Sequence of chain 1.A:
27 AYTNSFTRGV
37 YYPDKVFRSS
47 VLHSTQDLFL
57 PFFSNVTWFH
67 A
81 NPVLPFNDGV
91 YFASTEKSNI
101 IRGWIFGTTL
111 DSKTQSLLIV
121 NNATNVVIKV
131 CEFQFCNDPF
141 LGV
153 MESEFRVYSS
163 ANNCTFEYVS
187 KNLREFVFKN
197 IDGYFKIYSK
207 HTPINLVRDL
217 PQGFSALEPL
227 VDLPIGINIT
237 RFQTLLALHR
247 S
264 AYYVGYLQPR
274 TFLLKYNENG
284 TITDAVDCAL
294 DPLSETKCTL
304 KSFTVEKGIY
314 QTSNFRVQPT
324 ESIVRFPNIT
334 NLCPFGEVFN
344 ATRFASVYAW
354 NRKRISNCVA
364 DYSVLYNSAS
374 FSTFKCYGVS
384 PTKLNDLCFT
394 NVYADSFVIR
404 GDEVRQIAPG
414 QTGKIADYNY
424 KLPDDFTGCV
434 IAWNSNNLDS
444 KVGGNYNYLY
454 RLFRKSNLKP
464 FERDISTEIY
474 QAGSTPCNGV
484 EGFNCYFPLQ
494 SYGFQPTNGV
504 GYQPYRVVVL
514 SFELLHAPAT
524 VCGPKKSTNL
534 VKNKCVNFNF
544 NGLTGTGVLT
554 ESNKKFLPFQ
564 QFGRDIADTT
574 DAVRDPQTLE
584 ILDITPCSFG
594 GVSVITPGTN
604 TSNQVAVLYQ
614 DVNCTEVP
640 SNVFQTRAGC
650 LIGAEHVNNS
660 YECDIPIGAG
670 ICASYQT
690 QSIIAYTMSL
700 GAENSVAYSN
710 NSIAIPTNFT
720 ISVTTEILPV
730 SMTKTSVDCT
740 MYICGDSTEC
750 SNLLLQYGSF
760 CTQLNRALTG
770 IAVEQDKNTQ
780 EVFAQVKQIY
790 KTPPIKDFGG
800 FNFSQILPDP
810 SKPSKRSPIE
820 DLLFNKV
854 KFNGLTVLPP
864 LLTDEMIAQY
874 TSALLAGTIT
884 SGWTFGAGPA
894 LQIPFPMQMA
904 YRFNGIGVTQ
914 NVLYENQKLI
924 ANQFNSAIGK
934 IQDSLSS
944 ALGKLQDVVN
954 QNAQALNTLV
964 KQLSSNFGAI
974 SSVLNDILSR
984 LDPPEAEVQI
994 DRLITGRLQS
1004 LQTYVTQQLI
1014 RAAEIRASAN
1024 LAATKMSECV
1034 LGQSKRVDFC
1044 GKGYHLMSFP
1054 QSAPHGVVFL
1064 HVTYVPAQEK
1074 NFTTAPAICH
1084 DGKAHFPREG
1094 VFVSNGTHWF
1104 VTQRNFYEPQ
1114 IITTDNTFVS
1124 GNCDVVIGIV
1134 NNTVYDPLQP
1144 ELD

Binding-site contacts:
Ligand atom C1 contacts residue ASN657 of chain 1.A at 1.4 Å.
Ligand atom O5 contacts residue ASN657 of chain 1.A at 2.4 Å (h-bond).
Ligand atom C2 contacts residue ASN657 of chain 1.A at 2.4 Å.
Ligand atom C7 contacts residue ASN657 of chain 1.A at 3.6 Å.
Ligand atom C3 contacts residue ASN657 of chain 1.A at 3.8 Å.
Ligand atom N2 contacts residue ASN657 of chain 1.A at 2.9 Å (h-bond).
Ligand atom C4 contacts residue ASN657 of chain 1.A at 4.2 Å.
Ligand atom O7 contacts residue ASN657 of chain 1.A at 3.8 Å.
Ligand atom C8 contacts residue HIS655 of chain 1.A at 4.2 Å.
Ligand atom C5 contacts residue ASN657 of chain 1.A at 3.7 Å.

A protein and the small-molecule ligand that binds it are described below.
Small molecule (SMILES): CC(=O)N[C@@H]1[C@@H](O)[C@H](O)[C@@H](CO)O[C@H]1O